Binding-site contacts:
Ligand atom O3' contacts residue GLY114 of chain 1.B at 3.5 Å (h-bond).
Ligand atom C8 contacts residue PHE78 of chain 1.B at 3.4 Å (hydrophobic).
Ligand atom N7 contacts residue PHE78 of chain 1.B at 3.5 Å.
Ligand atom O2 contacts residue GLY114 of chain 1.B at 3.8 Å.
Ligand atom P contacts residue ARG152 of chain 1.B at 3.6 Å.
Ligand atom C4' contacts residue GLY114 of chain 1.B at 3.7 Å.
Ligand atom C6 contacts residue PHE78 of chain 1.B at 3.7 Å (hydrophobic).
Ligand atom C6 contacts residue LYS119 of chain 1.B at 3.5 Å.
Ligand atom OP1 contacts residue ARG152 of chain 1.B at 2.9 Å (salt-bridge).
Ligand atom OP1 contacts residue ASN111 of chain 1.B at 3.5 Å (h-bond).
Ligand atom C5' contacts residue LYS119 of chain 1.B at 3.1 Å.
Ligand atom N3 contacts residue PHE78 of chain 1.B at 3.6 Å.
Ligand atom OP1 contacts residue MG1 of chain 1.O at 2.8 Å.
Ligand atom O3' contacts residue ASP66 of chain 1.B at 3.6 Å (salt-bridge).
Ligand atom OP1 contacts residue MET113 of chain 1.B at 2.8 Å (h-bond).
Ligand atom C4 contacts residue PHE78 of chain 1.B at 3.4 Å (hydrophobic).
Ligand atom N4 contacts residue PHE199 of chain 1.B at 3.4 Å.
Ligand atom N1 contacts residue PHE78 of chain 1.B at 3.3 Å.
Ligand atom C5' contacts residue ASN111 of chain 1.B at 3.4 Å.
Ligand atom C5' contacts residue ARG117 of chain 1.B at 3.7 Å.
Ligand atom O4' contacts residue PHE78 of chain 1.B at 3.4 Å.
Ligand atom O3' contacts residue MET113 of chain 1.B at 3.6 Å.
Ligand atom C5 contacts residue PHE78 of chain 1.B at 3.3 Å (hydrophobic).
Ligand atom N3 contacts residue PHE199 of chain 1.B at 3.6 Å.
Ligand atom C1' contacts residue GLY114 of chain 1.B at 3.5 Å.
Ligand atom OP1 contacts residue GLN112 of chain 1.B at 3.6 Å.
Ligand atom C5 contacts residue PHE78 of chain 1.B at 3.7 Å (hydrophobic).
Ligand atom C4 contacts residue PHE199 of chain 1.B at 3.6 Å (hydrophobic).
Ligand atom C6 contacts residue PHE78 of chain 1.B at 3.1 Å (hydrophobic).
Ligand atom C5' contacts residue GLN112 of chain 1.B at 3.7 Å.
Ligand atom OP1 contacts residue ASP66 of chain 1.B at 3.7 Å.
Ligand atom C2 contacts residue PHE78 of chain 1.B at 3.7 Å (hydrophobic).
Ligand atom O4' contacts residue LYS119 of chain 1.B at 3.6 Å.
Ligand atom N9 contacts residue PHE78 of chain 1.B at 3.5 Å.
Ligand atom C4 contacts residue PHE78 of chain 1.B at 3.4 Å (hydrophobic).
Ligand atom O4' contacts residue GLY114 of chain 1.B at 3.1 Å.
Ligand atom N3 contacts residue PHE78 of chain 1.B at 3.6 Å.
Ligand atom C2 contacts residue PHE78 of chain 1.B at 3.6 Å (hydrophobic).
Ligand atom OP2 contacts residue ARG152 of chain 1.B at 2.8 Å (salt-bridge).
Ligand atom C5 contacts residue LYS119 of chain 1.B at 3.8 Å.

Sequence of chain 1.B:
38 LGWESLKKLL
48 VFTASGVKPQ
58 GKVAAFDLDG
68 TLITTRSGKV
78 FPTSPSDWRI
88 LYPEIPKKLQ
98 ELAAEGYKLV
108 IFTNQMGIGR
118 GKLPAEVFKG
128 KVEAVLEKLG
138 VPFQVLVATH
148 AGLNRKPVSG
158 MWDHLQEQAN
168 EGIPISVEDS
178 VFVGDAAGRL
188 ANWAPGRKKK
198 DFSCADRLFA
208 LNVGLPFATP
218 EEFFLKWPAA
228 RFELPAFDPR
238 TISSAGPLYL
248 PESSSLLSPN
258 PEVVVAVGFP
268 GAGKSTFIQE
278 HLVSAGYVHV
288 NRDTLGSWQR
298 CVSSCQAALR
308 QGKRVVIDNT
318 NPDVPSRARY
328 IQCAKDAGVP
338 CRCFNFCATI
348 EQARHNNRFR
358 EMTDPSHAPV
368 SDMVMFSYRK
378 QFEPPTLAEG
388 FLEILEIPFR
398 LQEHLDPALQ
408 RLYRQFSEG

This protein binds this small molecule.
Small molecule (SMILES): C[C@H]1O[C@@H](n2ccc(N)nc2=O)C[C@@H]1O[P](=O)(O)OC[C@H]1O[C@@H](n2cnc3c(N)ncnc32)C[C@@H]1O[P](=O)(O)OC[C@H]1O[C@@H](n2ccc(N)nc2=O)C[C@@H]1O